A small-molecule ligand and the protein it binds are described below.
Small molecule (SMILES): CC(C)C[C@H](NC(=O)[C@H](CO)NC(=O)[C@H](CO)NC(=O)[C@H](CCC(=O)O)NC(=O)[C@H](Cc1ccc(O)cc1)NC(=O)[C@H](Cc1ccc(O)cc1)NC(=O)[C@H](CCCN=C(N)N)NC(=O)[C@@H](N)CC1=c2ccccc2=NC1)C(=O)N[C@@H](CC(C)C)C(=O)N1CCC[C@H]1C(=O)N[C@@H](Cc1ccc(O)cc1)C(=O)N1CCC[C@H]1C=O

Sequence of chain 1.B:
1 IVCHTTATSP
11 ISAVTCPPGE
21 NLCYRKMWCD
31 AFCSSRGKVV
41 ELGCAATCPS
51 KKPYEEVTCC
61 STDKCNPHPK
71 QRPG

Binding-site contacts:
Ligand atom OH contacts residue ASP30 of chain 1.B at 2.5 Å (salt-bridge).
Ligand atom NH1 contacts residue ASP30 of chain 1.B at 3.4 Å (salt-bridge).
Ligand atom N contacts residue LYS38 of chain 1.B at 2.9 Å (salt-bridge).
Ligand atom CZ contacts residue THR8 of chain 1.B at 3.5 Å.
Ligand atom OH contacts residue SER9 of chain 1.B at 3.2 Å.
Ligand atom OH contacts residue ILE11 of chain 1.B at 3.4 Å (h-bond).
Ligand atom CE1 contacts residue THR6 of chain 1.B at 3.4 Å.
Ligand atom N contacts residue THR6 of chain 1.B at 2.9 Å (h-bond).
Ligand atom O contacts residue HIS68 of chain 1.B at 3.2 Å.
Ligand atom NE1 contacts residue SER9 of chain 1.B at 3.4 Å.
Ligand atom N contacts residue ARG36 of chain 1.B at 3.2 Å (salt-bridge).
Ligand atom O contacts residue VAL39 of chain 1.B at 3.4 Å.
Ligand atom OG contacts residue ARG36 of chain 1.B at 2.7 Å (salt-bridge).
Ligand atom CD2 contacts residue ARG36 of chain 1.B at 3.4 Å.
Ligand atom CE2 contacts residue ARG36 of chain 1.B at 3.2 Å.
Ligand atom NE1 contacts residue ALA7 of chain 1.B at 3.5 Å (h-bond).
Ligand atom O contacts residue LYS70 of chain 1.B at 3.4 Å.
Ligand atom OH contacts residue THR8 of chain 1.B at 2.6 Å (h-bond).
Ligand atom CD2 contacts residue HIS68 of chain 1.B at 3.5 Å.
Ligand atom O contacts residue VAL40 of chain 1.B at 2.8 Å (h-bond).
Ligand atom NH2 contacts residue TRP28 of chain 1.B at 3.5 Å.
Ligand atom CD2 contacts residue GLN71 of chain 1.B at 3.3 Å.
Ligand atom C contacts residue LYS38 of chain 1.B at 3.5 Å.
Ligand atom CB contacts residue ARG36 of chain 1.B at 3.3 Å.
Ligand atom CZ contacts residue ASP30 of chain 1.B at 3.4 Å.
Ligand atom CB contacts residue ARG36 of chain 1.B at 3.1 Å.
Ligand atom O contacts residue THR6 of chain 1.B at 3.5 Å (h-bond).
Ligand atom CD1 contacts residue THR6 of chain 1.B at 3.5 Å.
Ligand atom O contacts residue HIS68 of chain 1.B at 2.8 Å (h-bond).
Ligand atom CD2 contacts residue GLY37 of chain 1.B at 3.5 Å.
Ligand atom CD1 contacts residue ALA7 of chain 1.B at 3.4 Å (hydrophobic).
Ligand atom OH contacts residue ARG36 of chain 1.B at 3.3 Å (salt-bridge).
Ligand atom CE2 contacts residue ASP30 of chain 1.B at 3.4 Å.
Ligand atom OE2 contacts residue LYS38 of chain 1.B at 2.7 Å (salt-bridge).
Ligand atom CE2 contacts residue ILE11 of chain 1.B at 3.5 Å (hydrophobic).
Ligand atom CA contacts residue LYS38 of chain 1.B at 3.2 Å.
Ligand atom O contacts residue HIS68 of chain 1.B at 3.1 Å (h-bond).
Ligand atom CG contacts residue SER9 of chain 1.B at 3.2 Å.
Ligand atom CZ contacts residue ILE11 of chain 1.B at 3.4 Å (hydrophobic).
Ligand atom CG contacts residue ARG36 of chain 1.B at 3.5 Å.